Binding-site contacts:
Ligand atom C3' contacts residue DA1 of chain 1.TD at 2.6 Å.
Ligand atom O3' contacts residue DA1 of chain 1.TD at 1.6 Å.
Ligand atom C4' contacts residue DA1 of chain 1.TD at 3.9 Å.
Ligand atom C2' contacts residue DA1 of chain 1.TD at 3.1 Å.
Ligand atom C5' contacts residue PRO205 of chain 1.FA at 4.5 Å (hydrophobic).
Ligand atom O3' contacts residue PRO205 of chain 1.FA at 4.2 Å.
Ligand atom C5' contacts residue DA1 of chain 1.TD at 4.4 Å.
Ligand atom O5' contacts residue DA1 of chain 1.TD at 4.3 Å.

Sequence of chain 1.FA:
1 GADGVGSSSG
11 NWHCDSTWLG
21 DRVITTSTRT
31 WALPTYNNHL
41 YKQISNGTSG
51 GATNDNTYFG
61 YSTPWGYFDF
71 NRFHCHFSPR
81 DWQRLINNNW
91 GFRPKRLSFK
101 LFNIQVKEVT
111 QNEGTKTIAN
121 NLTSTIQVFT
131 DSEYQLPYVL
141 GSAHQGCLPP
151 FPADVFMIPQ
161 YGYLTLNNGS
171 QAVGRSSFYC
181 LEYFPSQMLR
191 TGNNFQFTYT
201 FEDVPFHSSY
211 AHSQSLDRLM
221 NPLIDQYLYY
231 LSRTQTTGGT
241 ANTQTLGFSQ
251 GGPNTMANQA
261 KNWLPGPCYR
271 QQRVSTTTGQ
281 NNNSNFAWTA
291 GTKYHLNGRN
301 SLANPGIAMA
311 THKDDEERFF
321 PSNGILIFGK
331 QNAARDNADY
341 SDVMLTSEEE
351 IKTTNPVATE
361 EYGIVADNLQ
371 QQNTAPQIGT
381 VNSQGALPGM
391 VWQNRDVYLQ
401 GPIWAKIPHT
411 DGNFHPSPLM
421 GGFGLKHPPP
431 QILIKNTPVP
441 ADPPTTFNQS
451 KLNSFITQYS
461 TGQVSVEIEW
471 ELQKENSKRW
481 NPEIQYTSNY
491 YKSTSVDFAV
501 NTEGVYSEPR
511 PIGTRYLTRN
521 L

A protein and the small-molecule ligand that binds it are described below.
Small molecule (SMILES): Nc1ccn([C@H]2C[C@H](O)[C@@H](COP(=O)(O)O)O2)c(=O)n1